Binding-site contacts:
Ligand atom C5 contacts residue FNR1 of chain 1.D at 3.8 Å.
Ligand atom C2 contacts residue ARG143 of chain 12.A at 3.6 Å.
Ligand atom P1 contacts residue GLU161 of chain 1.A at 3.7 Å.
Ligand atom O2 contacts residue SER111 of chain 12.A at 3.6 Å (h-bond).
Ligand atom O3 contacts residue ARG160 of chain 1.A at 3.0 Å (salt-bridge).
Ligand atom C5 contacts residue TYR190 of chain 3.A at 3.8 Å (hydrophobic).
Ligand atom P1 contacts residue SER111 of chain 12.A at 3.7 Å.
Ligand atom O1 contacts residue TYR190 of chain 3.A at 3.8 Å.
Ligand atom P1 contacts residue LYS150 of chain 12.A at 3.8 Å.
Ligand atom O1 contacts residue SER111 of chain 12.A at 2.9 Å (h-bond).
Ligand atom O contacts residue ARG143 of chain 12.A at 2.9 Å (salt-bridge).
Ligand atom O contacts residue ARG160 of chain 1.A at 3.6 Å (salt-bridge).
Ligand atom O1 contacts residue ARG143 of chain 12.A at 3.5 Å (salt-bridge).
Ligand atom O contacts residue LYS150 of chain 12.A at 3.6 Å (salt-bridge).
Ligand atom O2 contacts residue ARG206 of chain 3.A at 2.9 Å (salt-bridge).
Ligand atom C3 contacts residue FNR1 of chain 1.D at 3.5 Å.
Ligand atom P1 contacts residue ARG160 of chain 1.A at 3.9 Å.
Ligand atom O2 contacts residue GLY112 of chain 12.A at 2.7 Å (h-bond).
Ligand atom C4 contacts residue FNR1 of chain 1.D at 3.9 Å.
Ligand atom O3 contacts residue ARG206 of chain 3.A at 2.8 Å (salt-bridge).
Ligand atom C4 contacts residue TRP221 of chain 3.A at 3.6 Å (hydrophobic).
Ligand atom P1 contacts residue TYR190 of chain 3.A at 3.8 Å.
Ligand atom C2 contacts residue SER111 of chain 12.A at 3.7 Å.
Ligand atom O2 contacts residue GLU161 of chain 1.A at 3.9 Å.
Ligand atom O1 contacts residue GLY112 of chain 12.A at 3.9 Å.
Ligand atom P1 contacts residue GLY112 of chain 12.A at 3.9 Å.
Ligand atom C5 contacts residue SER111 of chain 12.A at 3.6 Å.
Ligand atom C2 contacts residue ALA110 of chain 12.A at 3.5 Å (hydrophobic).
Ligand atom C5 contacts residue TRP221 of chain 3.A at 3.8 Å (hydrophobic).
Ligand atom O3 contacts residue TYR190 of chain 3.A at 2.7 Å (h-bond).
Ligand atom C3 contacts residue SER111 of chain 12.A at 3.6 Å.
Ligand atom P1 contacts residue ARG206 of chain 3.A at 3.7 Å.
Ligand atom P1 contacts residue ARG143 of chain 12.A at 3.7 Å.
Ligand atom C1 contacts residue TYR190 of chain 3.A at 3.7 Å (hydrophobic).
Ligand atom O2 contacts residue LYS150 of chain 12.A at 2.8 Å (salt-bridge).
Ligand atom C1 contacts residue ARG143 of chain 12.A at 3.6 Å.
Ligand atom C1 contacts residue FNR1 of chain 1.D at 3.2 Å.
Ligand atom C4 contacts residue TRP105 of chain 12.A at 3.2 Å (hydrophobic).
Ligand atom C2 contacts residue FNR1 of chain 1.D at 3.3 Å.
Ligand atom O contacts residue GLU161 of chain 1.A at 2.6 Å (salt-bridge).

Sequence of chain 12.A:
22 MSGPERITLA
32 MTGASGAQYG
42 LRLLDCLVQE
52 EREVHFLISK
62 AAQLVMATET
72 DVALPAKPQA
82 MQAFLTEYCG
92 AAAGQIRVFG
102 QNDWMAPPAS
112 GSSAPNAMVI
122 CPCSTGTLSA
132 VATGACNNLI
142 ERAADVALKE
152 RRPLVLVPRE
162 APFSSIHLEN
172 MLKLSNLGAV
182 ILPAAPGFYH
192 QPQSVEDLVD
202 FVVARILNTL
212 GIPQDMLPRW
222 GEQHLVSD

Sequence of chain 1.A:
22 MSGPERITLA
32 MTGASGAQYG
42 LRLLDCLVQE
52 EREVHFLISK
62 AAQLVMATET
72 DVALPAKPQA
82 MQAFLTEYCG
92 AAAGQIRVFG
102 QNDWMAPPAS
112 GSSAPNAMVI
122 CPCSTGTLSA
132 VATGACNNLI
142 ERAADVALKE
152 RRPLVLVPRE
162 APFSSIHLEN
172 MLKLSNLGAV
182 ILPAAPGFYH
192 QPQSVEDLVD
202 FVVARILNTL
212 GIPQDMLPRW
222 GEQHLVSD

A protein and the small-molecule ligand that binds it are described below.
Small molecule (SMILES): C=C(C)CCOP(=O)(O)O

Sequence of chain 3.A:
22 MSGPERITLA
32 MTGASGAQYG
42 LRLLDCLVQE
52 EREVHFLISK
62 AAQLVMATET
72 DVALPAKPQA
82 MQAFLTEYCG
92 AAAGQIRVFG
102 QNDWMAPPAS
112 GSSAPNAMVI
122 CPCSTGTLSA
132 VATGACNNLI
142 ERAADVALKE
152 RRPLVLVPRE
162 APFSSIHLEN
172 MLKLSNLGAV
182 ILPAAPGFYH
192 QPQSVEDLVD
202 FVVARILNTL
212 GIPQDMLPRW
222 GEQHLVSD